Sequence of chain 9.C:
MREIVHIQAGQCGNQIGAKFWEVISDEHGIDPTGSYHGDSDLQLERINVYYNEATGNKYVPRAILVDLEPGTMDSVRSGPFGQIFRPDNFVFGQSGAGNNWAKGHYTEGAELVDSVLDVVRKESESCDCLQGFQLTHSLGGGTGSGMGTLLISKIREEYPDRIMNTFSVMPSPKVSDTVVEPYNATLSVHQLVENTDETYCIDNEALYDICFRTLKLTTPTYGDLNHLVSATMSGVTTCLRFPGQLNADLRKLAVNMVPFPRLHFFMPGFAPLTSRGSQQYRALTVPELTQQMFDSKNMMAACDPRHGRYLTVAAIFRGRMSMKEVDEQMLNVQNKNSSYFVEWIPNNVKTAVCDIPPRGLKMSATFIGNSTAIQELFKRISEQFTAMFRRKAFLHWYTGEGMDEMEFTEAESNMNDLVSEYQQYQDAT

A small-molecule ligand and the protein it binds are described below.
Small molecule (SMILES): CC(=O)O[C@H]1C(=O)[C@@]2(C)[C@H]([C@H](OC(=O)c3ccccc3)[C@]3(O)C[C@H](OC(=O)[C@H](O)[C@@H](NC(=O)c4ccccc4)c4ccccc4)C(C)=C1C3(C)C)[C@]1(OC(C)=O)CO[C@@H]1C[C@@H]2O

Binding-site contacts:
Ligand atom C06 contacts residue HIS227 of chain 9.C at 2.3 Å.
Ligand atom O05 contacts residue LEU361 of chain 9.C at 3.8 Å.
Ligand atom O13 contacts residue PRO358 of chain 9.C at 3.5 Å.
Ligand atom C28 contacts residue PRO358 of chain 9.C at 3.8 Å (hydrophobic).
Ligand atom C14 contacts residue LEU215 of chain 9.C at 3.8 Å (hydrophobic).
Ligand atom O14 contacts residue HIS227 of chain 9.C at 2.1 Å (h-bond).
Ligand atom C44 contacts residue LEU361 of chain 9.C at 3.8 Å (hydrophobic).
Ligand atom O08 contacts residue ARG276 of chain 9.C at 3.3 Å.
Ligand atom C36 contacts residue HIS227 of chain 9.C at 3.7 Å.
Ligand atom O06 contacts residue PRO272 of chain 9.C at 3.6 Å.
Ligand atom C04 contacts residue HIS227 of chain 9.C at 3.3 Å.
Ligand atom C41 contacts residue VAL23 of chain 9.C at 2.8 Å (hydrophobic).
Ligand atom O06 contacts residue THR274 of chain 9.C at 3.1 Å (h-bond).
Ligand atom C40 contacts residue VAL23 of chain 9.C at 3.5 Å (hydrophobic).
Ligand atom C19 contacts residue THR274 of chain 9.C at 3.2 Å.
Ligand atom C13 contacts residue HIS227 of chain 9.C at 3.9 Å.
Ligand atom C16 contacts residue PRO272 of chain 9.C at 3.6 Å (hydrophobic).
Ligand atom C19 contacts residue ARG276 of chain 9.C at 3.9 Å.
Ligand atom C42 contacts residue VAL23 of chain 9.C at 3.4 Å (hydrophobic).
Ligand atom O12 contacts residue GLY360 of chain 9.C at 3.4 Å (h-bond).
Ligand atom C05 contacts residue HIS227 of chain 9.C at 2.9 Å.
Ligand atom C17 contacts residue LEU361 of chain 9.C at 3.9 Å (hydrophobic).
Ligand atom O06 contacts residue LEU215 of chain 9.C at 3.7 Å.
Ligand atom C39 contacts residue ALA231 of chain 9.C at 3.8 Å (hydrophobic).
Ligand atom C08 contacts residue LEU228 of chain 9.C at 3.6 Å (hydrophobic).
Ligand atom C06 contacts residue ASP224 of chain 9.C at 3.4 Å.
Ligand atom C14 contacts residue THR274 of chain 9.C at 3.6 Å.
Ligand atom C09 contacts residue HIS227 of chain 9.C at 3.3 Å.
Ligand atom C44 contacts residue GLY360 of chain 9.C at 3.9 Å.
Ligand atom C41 contacts residue SER234 of chain 9.C at 3.7 Å.
Ligand atom O06 contacts residue LEU273 of chain 9.C at 3.6 Å.
Ligand atom C07 contacts residue HIS227 of chain 9.C at 2.3 Å.
Ligand atom O13 contacts residue GLY360 of chain 9.C at 3.8 Å.
Ligand atom C40 contacts residue SER234 of chain 9.C at 3.1 Å.
Ligand atom C08 contacts residue HIS227 of chain 9.C at 2.9 Å.
Ligand atom C15 contacts residue PRO272 of chain 9.C at 3.3 Å (hydrophobic).
Ligand atom O07 contacts residue ARG276 of chain 9.C at 3.8 Å.
Ligand atom C31 contacts residue HIS227 of chain 9.C at 3.8 Å.
Ligand atom O13 contacts residue ARG359 of chain 9.C at 3.1 Å (salt-bridge).
Ligand atom C30 contacts residue HIS227 of chain 9.C at 3.1 Å.